Sequence of chain 1.A:
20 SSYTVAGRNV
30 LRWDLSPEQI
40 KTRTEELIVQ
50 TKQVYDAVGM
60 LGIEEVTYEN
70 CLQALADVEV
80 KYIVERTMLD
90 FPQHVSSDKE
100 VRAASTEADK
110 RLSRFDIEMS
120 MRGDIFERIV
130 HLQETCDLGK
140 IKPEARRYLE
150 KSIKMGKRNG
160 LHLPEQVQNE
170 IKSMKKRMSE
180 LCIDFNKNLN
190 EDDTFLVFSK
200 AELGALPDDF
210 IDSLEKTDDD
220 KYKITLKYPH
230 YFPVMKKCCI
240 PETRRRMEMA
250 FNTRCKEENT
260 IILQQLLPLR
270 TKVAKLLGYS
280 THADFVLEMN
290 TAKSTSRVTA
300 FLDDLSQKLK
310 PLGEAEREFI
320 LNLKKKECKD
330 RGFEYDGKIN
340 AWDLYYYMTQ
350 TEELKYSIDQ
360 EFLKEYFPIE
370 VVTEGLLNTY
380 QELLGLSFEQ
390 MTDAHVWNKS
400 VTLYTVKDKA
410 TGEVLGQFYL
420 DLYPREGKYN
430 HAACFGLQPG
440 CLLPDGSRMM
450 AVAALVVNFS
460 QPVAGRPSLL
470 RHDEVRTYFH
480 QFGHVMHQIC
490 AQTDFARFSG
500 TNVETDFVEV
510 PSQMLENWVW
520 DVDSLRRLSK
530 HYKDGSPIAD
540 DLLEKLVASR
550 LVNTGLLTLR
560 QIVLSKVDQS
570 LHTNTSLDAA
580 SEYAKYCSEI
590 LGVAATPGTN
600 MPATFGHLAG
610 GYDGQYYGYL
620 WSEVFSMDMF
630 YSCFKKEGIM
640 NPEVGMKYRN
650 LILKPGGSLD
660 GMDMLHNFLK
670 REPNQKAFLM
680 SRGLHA

Binding-site contacts:
Ligand atom OXT contacts residue ALA431 of chain 1.A at 3.5 Å (h-bond).
Ligand atom CB contacts residue CYS433 of chain 1.A at 3.8 Å (hydrophobic).
Ligand atom CG1 contacts residue HIS606 of chain 1.A at 3.7 Å.
Ligand atom O contacts residue TYR618 of chain 1.A at 2.6 Å (h-bond).
Ligand atom OXT contacts residue ZN1 of chain 1.E at 2.7 Å.
Ligand atom C contacts residue ALA431 of chain 1.A at 3.9 Å (hydrophobic).
Ligand atom CA contacts residue TYR611 of chain 1.A at 3.8 Å (hydrophobic).
Ligand atom CA contacts residue CYS433 of chain 1.A at 3.9 Å (hydrophobic).
Ligand atom N contacts residue TYR611 of chain 1.A at 3.3 Å (h-bond).
Ligand atom CG1 contacts residue ALA431 of chain 1.A at 3.5 Å (hydrophobic).
Ligand atom C contacts residue TYR618 of chain 1.A at 3.6 Å (hydrophobic).
Ligand atom CG1 contacts residue TYR611 of chain 1.A at 3.6 Å (hydrophobic).
Ligand atom CG2 contacts residue CYS433 of chain 1.A at 4.0 Å (hydrophobic).
Ligand atom OXT contacts residue HIS479 of chain 1.A at 4.1 Å.
Ligand atom CG1 contacts residue GLU508 of chain 1.A at 3.8 Å.
Ligand atom C contacts residue CYS433 of chain 1.A at 3.9 Å (hydrophobic).
Ligand atom C contacts residue GLU508 of chain 1.A at 4.1 Å.
Ligand atom CG1 contacts residue HIS483 of chain 1.A at 3.3 Å.
Ligand atom CG2 contacts residue THR500 of chain 1.A at 3.5 Å.
Ligand atom CA contacts residue TYR618 of chain 1.A at 4.1 Å (hydrophobic).
Ligand atom CA contacts residue CYS433 of chain 1.A at 3.8 Å (hydrophobic).
Ligand atom CG1 contacts residue TYR618 of chain 1.A at 4.1 Å (hydrophobic).
Ligand atom OXT contacts residue ALA432 of chain 1.A at 4.0 Å.
Ligand atom O contacts residue HIS483 of chain 1.A at 3.6 Å.
Ligand atom N contacts residue CYS433 of chain 1.A at 3.1 Å (h-bond).
Ligand atom CB contacts residue HIS606 of chain 1.A at 3.6 Å.
Ligand atom CG2 contacts residue TYR428 of chain 1.A at 3.9 Å (hydrophobic).
Ligand atom CB contacts residue TYR618 of chain 1.A at 3.6 Å (hydrophobic).
Ligand atom C contacts residue ZN1 of chain 1.E at 3.0 Å.
Ligand atom O contacts residue ALA432 of chain 1.A at 4.0 Å.
Ligand atom O contacts residue CYS433 of chain 1.A at 3.5 Å (h-bond).
Ligand atom O contacts residue GLN480 of chain 1.A at 3.9 Å.
Ligand atom N contacts residue PHE434 of chain 1.A at 3.5 Å.
Ligand atom O contacts residue ZN1 of chain 1.E at 2.7 Å.
Ligand atom OXT contacts residue GLN480 of chain 1.A at 3.1 Å (h-bond).
Ligand atom C contacts residue TYR611 of chain 1.A at 3.8 Å (hydrophobic).
Ligand atom O contacts residue GLU508 of chain 1.A at 3.6 Å (salt-bridge).
Ligand atom CG1 contacts residue VAL507 of chain 1.A at 3.4 Å (hydrophobic).
Ligand atom CA contacts residue PHE434 of chain 1.A at 3.6 Å (hydrophobic).
Ligand atom CA contacts residue ALA431 of chain 1.A at 4.0 Å (hydrophobic).

A protein and the small-molecule ligand that binds it are described below.
Small molecule (SMILES): CC(C)[C@H](NC(=O)[C@@H](NC(=O)CN)C(C)C)C(=O)O